Binding-site contacts:
Ligand atom O6 contacts residue PHE225 of chain 2.A at 3.7 Å.
Ligand atom O5 contacts residue ASP221 of chain 2.A at 2.5 Å (salt-bridge).
Ligand atom O4 contacts residue LYS190 of chain 2.A at 3.8 Å.
Ligand atom C6 contacts residue PHE225 of chain 2.A at 3.7 Å (hydrophobic).
Ligand atom C4 contacts residue PHE225 of chain 2.A at 4.5 Å (hydrophobic).
Ligand atom C1 contacts residue ASP221 of chain 2.A at 3.3 Å.
Ligand atom O6 contacts residue THR186 of chain 2.A at 4.2 Å.
Ligand atom O2 contacts residue ASP221 of chain 2.A at 2.9 Å (salt-bridge).
Ligand atom C6 contacts residue LYS190 of chain 2.A at 3.9 Å.
Ligand atom C2 contacts residue ASP221 of chain 2.A at 3.2 Å.
Ligand atom O3 contacts residue ASP221 of chain 2.A at 4.5 Å.
Ligand atom C6 contacts residue PRO76 of chain 2.A at 3.7 Å (hydrophobic).
Ligand atom C4 contacts residue LYS190 of chain 2.A at 4.2 Å.
Ligand atom O4 contacts residue ASP221 of chain 2.A at 3.6 Å (salt-bridge).
Ligand atom C5 contacts residue PHE225 of chain 2.A at 4.5 Å (hydrophobic).
Ligand atom C5 contacts residue LYS190 of chain 2.A at 3.5 Å.
Ligand atom O6 contacts residue PHE182 of chain 2.A at 4.5 Å.
Ligand atom C4 contacts residue ASP221 of chain 2.A at 3.8 Å.
Ligand atom C3 contacts residue ASP221 of chain 2.A at 3.3 Å.
Ligand atom O5 contacts residue LYS190 of chain 2.A at 4.3 Å.
Ligand atom O6 contacts residue ASP221 of chain 2.A at 3.3 Å (salt-bridge).
Ligand atom O6 contacts residue PRO76 of chain 2.A at 4.5 Å.
Ligand atom O6 contacts residue LYS190 of chain 2.A at 4.2 Å.
Ligand atom O5 contacts residue PRO76 of chain 2.A at 4.1 Å.
Ligand atom C6 contacts residue PHE182 of chain 2.A at 4.2 Å (hydrophobic).
Ligand atom O6 contacts residue ALA183 of chain 2.A at 4.3 Å.
Ligand atom C6 contacts residue ASP221 of chain 2.A at 3.7 Å.
Ligand atom C5 contacts residue ASP221 of chain 2.A at 3.1 Å.
Ligand atom O6 contacts residue MET179 of chain 2.A at 3.6 Å (h-bond).

This protein binds this small molecule.
Small molecule (SMILES): OC[C@H]1O[C@H]2O[C@H]3[C@H](O)[C@@H](O)[C@@H](O[C@H]4[C@H](O)[C@@H](O)[C@@H](O[C@H]5[C@H](O)[C@@H](O)[C@@H](O[C@H]6[C@H](O)[C@@H](O)[C@@H](O[C@H]7[C@H](O)[C@@H](O)[C@@H](O[C@H]8[C@H](O)[C@@H](O)[C@H](O[C@H]1[C@H](O)[C@H]2O)O[C@@H]8CO)O[C@@H]7CO)O[C@@H]6CO)O[C@@H]5CO)O[C@@H]4CO)O[C@@H]3CO

Sequence of chain 2.A:
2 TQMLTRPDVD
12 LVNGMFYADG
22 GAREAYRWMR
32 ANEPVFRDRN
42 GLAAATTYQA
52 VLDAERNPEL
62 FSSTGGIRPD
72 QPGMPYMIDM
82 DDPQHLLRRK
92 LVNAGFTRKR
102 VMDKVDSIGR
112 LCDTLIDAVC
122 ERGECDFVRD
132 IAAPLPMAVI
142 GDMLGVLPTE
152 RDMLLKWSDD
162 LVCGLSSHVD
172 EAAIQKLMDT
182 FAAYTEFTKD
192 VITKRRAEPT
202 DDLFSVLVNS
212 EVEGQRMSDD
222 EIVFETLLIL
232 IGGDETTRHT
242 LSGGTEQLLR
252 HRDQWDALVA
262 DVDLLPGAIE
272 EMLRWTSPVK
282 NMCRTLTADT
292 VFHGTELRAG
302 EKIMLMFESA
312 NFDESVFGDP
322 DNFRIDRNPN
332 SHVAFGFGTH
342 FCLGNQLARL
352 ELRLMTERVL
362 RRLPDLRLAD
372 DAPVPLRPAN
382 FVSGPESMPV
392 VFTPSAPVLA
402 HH